This small molecule binds to this protein.
Small molecule (SMILES): O=P(O)(O)O[C@@H]1[C@H](O)[C@H](O)[C@@H](OP(=O)(O)O)[C@H](OP(=O)(O)O)[C@H]1O

Sequence of chain 1.C:
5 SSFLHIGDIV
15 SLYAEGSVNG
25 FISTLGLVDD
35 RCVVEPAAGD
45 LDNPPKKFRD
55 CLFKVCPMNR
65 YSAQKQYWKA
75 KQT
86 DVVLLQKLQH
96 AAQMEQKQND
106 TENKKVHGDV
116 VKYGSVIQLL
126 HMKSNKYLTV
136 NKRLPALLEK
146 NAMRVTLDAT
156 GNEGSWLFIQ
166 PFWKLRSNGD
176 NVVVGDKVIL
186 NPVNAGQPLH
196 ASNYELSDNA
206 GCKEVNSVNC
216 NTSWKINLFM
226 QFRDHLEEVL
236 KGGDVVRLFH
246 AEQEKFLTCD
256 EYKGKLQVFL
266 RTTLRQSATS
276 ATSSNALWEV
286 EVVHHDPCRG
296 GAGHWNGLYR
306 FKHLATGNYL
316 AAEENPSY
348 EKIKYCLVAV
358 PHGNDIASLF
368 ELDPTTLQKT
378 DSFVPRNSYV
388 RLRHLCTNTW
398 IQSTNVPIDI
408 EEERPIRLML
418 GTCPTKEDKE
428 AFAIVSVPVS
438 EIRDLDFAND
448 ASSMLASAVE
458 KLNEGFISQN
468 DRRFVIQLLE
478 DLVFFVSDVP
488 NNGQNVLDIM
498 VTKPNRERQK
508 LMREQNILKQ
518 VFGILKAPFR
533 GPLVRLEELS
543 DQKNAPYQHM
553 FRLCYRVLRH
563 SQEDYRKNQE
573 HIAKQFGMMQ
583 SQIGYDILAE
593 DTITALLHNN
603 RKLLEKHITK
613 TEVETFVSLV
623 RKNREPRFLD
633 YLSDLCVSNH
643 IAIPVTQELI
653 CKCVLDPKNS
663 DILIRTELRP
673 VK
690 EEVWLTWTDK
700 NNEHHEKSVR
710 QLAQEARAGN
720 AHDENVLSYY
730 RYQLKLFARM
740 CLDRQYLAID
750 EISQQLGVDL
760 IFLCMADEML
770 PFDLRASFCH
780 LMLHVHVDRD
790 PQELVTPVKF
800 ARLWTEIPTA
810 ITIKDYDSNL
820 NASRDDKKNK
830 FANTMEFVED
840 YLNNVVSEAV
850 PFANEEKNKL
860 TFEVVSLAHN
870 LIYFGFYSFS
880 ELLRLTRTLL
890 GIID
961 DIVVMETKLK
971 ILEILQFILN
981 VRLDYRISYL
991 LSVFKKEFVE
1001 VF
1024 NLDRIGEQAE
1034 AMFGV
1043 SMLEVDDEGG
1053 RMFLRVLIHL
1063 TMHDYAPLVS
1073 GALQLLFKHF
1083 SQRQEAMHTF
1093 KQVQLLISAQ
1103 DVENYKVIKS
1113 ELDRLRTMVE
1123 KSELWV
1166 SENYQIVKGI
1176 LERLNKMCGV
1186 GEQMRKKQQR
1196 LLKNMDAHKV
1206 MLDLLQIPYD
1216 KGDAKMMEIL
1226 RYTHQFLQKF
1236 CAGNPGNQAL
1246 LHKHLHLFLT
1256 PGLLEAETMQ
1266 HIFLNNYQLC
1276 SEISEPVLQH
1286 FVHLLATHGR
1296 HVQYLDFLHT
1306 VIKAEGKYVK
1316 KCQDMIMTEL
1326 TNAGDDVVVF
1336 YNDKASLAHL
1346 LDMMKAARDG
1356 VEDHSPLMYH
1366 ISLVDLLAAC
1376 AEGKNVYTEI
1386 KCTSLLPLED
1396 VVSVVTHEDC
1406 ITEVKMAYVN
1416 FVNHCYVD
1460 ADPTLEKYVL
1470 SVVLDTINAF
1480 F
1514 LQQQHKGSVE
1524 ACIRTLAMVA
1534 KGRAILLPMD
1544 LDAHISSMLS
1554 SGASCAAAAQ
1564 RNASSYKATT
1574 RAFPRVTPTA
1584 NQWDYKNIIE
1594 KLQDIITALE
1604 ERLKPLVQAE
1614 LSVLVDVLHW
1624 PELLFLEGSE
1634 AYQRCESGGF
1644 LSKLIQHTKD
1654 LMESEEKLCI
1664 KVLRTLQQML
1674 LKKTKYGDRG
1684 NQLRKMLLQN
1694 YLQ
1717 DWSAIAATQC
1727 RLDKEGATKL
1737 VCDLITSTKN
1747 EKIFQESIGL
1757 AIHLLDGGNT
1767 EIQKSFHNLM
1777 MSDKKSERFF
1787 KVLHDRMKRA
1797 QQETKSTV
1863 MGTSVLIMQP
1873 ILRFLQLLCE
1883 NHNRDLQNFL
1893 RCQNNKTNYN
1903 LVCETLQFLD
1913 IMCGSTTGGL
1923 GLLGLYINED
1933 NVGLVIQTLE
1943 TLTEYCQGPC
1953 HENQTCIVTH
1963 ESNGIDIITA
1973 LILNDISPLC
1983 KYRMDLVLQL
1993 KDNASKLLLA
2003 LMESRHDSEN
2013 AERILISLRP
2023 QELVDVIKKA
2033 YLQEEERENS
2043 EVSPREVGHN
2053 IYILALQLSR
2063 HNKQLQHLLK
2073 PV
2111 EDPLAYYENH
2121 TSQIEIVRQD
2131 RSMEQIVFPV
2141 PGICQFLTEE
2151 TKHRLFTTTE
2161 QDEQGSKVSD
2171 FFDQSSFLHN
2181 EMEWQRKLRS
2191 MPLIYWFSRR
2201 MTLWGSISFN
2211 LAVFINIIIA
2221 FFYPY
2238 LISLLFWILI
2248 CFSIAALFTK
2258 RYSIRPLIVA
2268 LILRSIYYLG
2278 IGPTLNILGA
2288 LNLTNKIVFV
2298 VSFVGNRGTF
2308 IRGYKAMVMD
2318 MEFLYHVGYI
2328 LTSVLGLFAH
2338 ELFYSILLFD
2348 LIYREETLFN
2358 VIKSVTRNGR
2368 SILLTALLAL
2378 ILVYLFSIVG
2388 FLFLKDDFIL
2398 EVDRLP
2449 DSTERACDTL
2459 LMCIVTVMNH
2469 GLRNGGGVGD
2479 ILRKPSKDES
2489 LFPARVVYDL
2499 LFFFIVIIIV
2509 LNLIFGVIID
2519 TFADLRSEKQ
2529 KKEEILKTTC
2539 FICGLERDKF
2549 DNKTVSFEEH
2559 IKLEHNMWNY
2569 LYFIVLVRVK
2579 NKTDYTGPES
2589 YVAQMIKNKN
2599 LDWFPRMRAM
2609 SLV

Binding-site contacts:
Ligand atom O51 contacts residue LYS569 of chain 1.C at 2.5 Å (salt-bridge).
Ligand atom O51 contacts residue LYS507 of chain 1.C at 3.4 Å (salt-bridge).
Ligand atom O42 contacts residue ARG266 of chain 1.C at 2.4 Å (salt-bridge).
Ligand atom C4 contacts residue LYS569 of chain 1.C at 4.0 Å.
Ligand atom O12 contacts residue ARG503 of chain 1.C at 4.1 Å.
Ligand atom O42 contacts residue LYS569 of chain 1.C at 4.0 Å.
Ligand atom O43 contacts residue ARG266 of chain 1.C at 3.7 Å.
Ligand atom O5 contacts residue TYR567 of chain 1.C at 4.3 Å.
Ligand atom O41 contacts residue ARG266 of chain 1.C at 3.8 Å.
Ligand atom P4 contacts residue ARG270 of chain 1.C at 4.2 Å.
Ligand atom O4 contacts residue ARG270 of chain 1.C at 3.6 Å.
Ligand atom O11 contacts residue ARG568 of chain 1.C at 3.5 Å.
Ligand atom O53 contacts residue LYS507 of chain 1.C at 2.5 Å (salt-bridge).
Ligand atom O53 contacts residue ARG510 of chain 1.C at 4.4 Å.
Ligand atom O51 contacts residue TYR567 of chain 1.C at 3.8 Å.
Ligand atom O3 contacts residue ARG568 of chain 1.C at 4.1 Å.
Ligand atom P5 contacts residue TYR567 of chain 1.C at 3.8 Å.
Ligand atom P5 contacts residue LYS507 of chain 1.C at 3.2 Å.
Ligand atom O43 contacts residue ARG270 of chain 1.C at 3.5 Å.
Ligand atom P5 contacts residue LYS569 of chain 1.C at 3.4 Å.
Ligand atom O6 contacts residue ARG503 of chain 1.C at 3.4 Å (salt-bridge).
Ligand atom P4 contacts residue THR268 of chain 1.C at 4.0 Å.
Ligand atom P1 contacts residue ARG568 of chain 1.C at 4.3 Å.
Ligand atom C5 contacts residue LYS569 of chain 1.C at 4.3 Å.
Ligand atom O52 contacts residue LYS569 of chain 1.C at 3.9 Å.
Ligand atom O12 contacts residue ARG568 of chain 1.C at 3.9 Å.
Ligand atom O52 contacts residue LYS507 of chain 1.C at 3.3 Å (salt-bridge).
Ligand atom P4 contacts residue ARG266 of chain 1.C at 3.5 Å.
Ligand atom O43 contacts residue LEU269 of chain 1.C at 3.9 Å.
Ligand atom O51 contacts residue ARG510 of chain 1.C at 3.4 Å (salt-bridge).
Ligand atom O5 contacts residue LYS569 of chain 1.C at 3.3 Å.
Ligand atom O6 contacts residue TYR567 of chain 1.C at 4.5 Å.
Ligand atom C2 contacts residue ARG270 of chain 1.C at 4.1 Å.
Ligand atom O43 contacts residue THR268 of chain 1.C at 2.5 Å (h-bond).
Ligand atom O41 contacts residue LYS569 of chain 1.C at 4.4 Å.
Ligand atom O1 contacts residue ARG568 of chain 1.C at 4.0 Å.
Ligand atom O53 contacts residue TYR567 of chain 1.C at 2.8 Å (h-bond).